Sequence of chain 1.D:
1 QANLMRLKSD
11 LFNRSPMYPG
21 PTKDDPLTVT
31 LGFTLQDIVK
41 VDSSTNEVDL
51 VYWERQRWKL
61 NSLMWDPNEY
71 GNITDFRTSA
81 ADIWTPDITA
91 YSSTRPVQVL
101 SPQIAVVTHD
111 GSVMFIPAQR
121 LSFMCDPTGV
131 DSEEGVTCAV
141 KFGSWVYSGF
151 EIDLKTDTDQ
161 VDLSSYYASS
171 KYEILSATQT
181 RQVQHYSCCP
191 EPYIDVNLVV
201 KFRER

Sequence of chain 1.C:
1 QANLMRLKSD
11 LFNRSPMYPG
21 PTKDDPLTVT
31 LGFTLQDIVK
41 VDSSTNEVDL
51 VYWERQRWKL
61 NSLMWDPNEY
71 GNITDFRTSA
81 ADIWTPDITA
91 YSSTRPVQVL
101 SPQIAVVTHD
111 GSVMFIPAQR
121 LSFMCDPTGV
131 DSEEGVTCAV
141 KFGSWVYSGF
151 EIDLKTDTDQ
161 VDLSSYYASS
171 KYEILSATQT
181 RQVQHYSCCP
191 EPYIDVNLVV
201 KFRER

The protein below binds the small molecule below.
Small molecule (SMILES): CN1[C@@H]2CCC[C@H]1CC(NC(=O)c1nn(C)c3ccccc13)C2

Binding-site contacts:
Ligand atom C14 contacts residue CYS189 of chain 1.C at 3.8 Å (hydrophobic).
Ligand atom C18 contacts residue CYS188 of chain 1.C at 3.4 Å (hydrophobic).
Ligand atom C01 contacts residue TYR91 of chain 1.C at 3.5 Å (hydrophobic).
Ligand atom C20 contacts residue ARG55 of chain 1.D at 3.5 Å.
Ligand atom C19 contacts residue ARG55 of chain 1.D at 3.5 Å.
Ligand atom C01 contacts residue TRP145 of chain 1.C at 3.4 Å (hydrophobic).
Ligand atom C12 contacts residue CYS189 of chain 1.C at 3.8 Å (hydrophobic).
Ligand atom C08 contacts residue TRP145 of chain 1.C at 3.3 Å (hydrophobic).
Ligand atom N11 contacts residue ILE116 of chain 1.D at 3.7 Å.
Ligand atom O13 contacts residue CYS189 of chain 1.C at 3.8 Å.
Ligand atom C01 contacts residue SER144 of chain 1.C at 3.8 Å.
Ligand atom C23 contacts residue ARG55 of chain 1.D at 3.9 Å.
Ligand atom N15 contacts residue CYS188 of chain 1.C at 3.5 Å (h-bond).
Ligand atom C18 contacts residue ARG55 of chain 1.D at 3.6 Å.
Ligand atom C22 contacts residue CYS189 of chain 1.C at 4.0 Å (hydrophobic).
Ligand atom C09 contacts residue TRP145 of chain 1.C at 3.8 Å (hydrophobic).
Ligand atom C06 contacts residue TRP145 of chain 1.C at 3.8 Å (hydrophobic).
Ligand atom C03 contacts residue TYR193 of chain 1.C at 3.5 Å (hydrophobic).
Ligand atom N16 contacts residue CYS188 of chain 1.C at 3.6 Å.
Ligand atom C05 contacts residue TYR186 of chain 1.C at 3.9 Å (hydrophobic).
Ligand atom C04 contacts residue TYR193 of chain 1.C at 4.0 Å (hydrophobic).
Ligand atom C23 contacts residue CYS189 of chain 1.C at 3.9 Å (hydrophobic).
Ligand atom C04 contacts residue TYR186 of chain 1.C at 3.7 Å (hydrophobic).
Ligand atom C17 contacts residue ASP162 of chain 1.D at 3.3 Å.
Ligand atom C14 contacts residue ILE116 of chain 1.D at 3.5 Å (hydrophobic).
Ligand atom C05 contacts residue TRP53 of chain 1.D at 3.7 Å (hydrophobic).
Ligand atom C17 contacts residue THR34 of chain 1.D at 3.2 Å.
Ligand atom C22 contacts residue ARG55 of chain 1.D at 4.0 Å.
Ligand atom O13 contacts residue ILE116 of chain 1.D at 3.3 Å.
Ligand atom C12 contacts residue ILE116 of chain 1.D at 3.2 Å (hydrophobic).
Ligand atom C10 contacts residue TYR193 of chain 1.C at 3.4 Å (hydrophobic).
Ligand atom N02 contacts residue TRP145 of chain 1.C at 2.8 Å (h-bond).
Ligand atom C07 contacts residue TRP145 of chain 1.C at 3.2 Å (hydrophobic).
Ligand atom C21 contacts residue ARG55 of chain 1.D at 3.8 Å.
Ligand atom C03 contacts residue TRP145 of chain 1.C at 3.6 Å (hydrophobic).
Ligand atom C19 contacts residue CYS188 of chain 1.C at 3.5 Å (hydrophobic).
Ligand atom C14 contacts residue CYS188 of chain 1.C at 3.5 Å (hydrophobic).
Ligand atom C06 contacts residue TRP53 of chain 1.D at 3.6 Å (hydrophobic).
Ligand atom C10 contacts residue TRP145 of chain 1.C at 3.8 Å (hydrophobic).
Ligand atom C23 contacts residue CYS188 of chain 1.C at 3.5 Å (hydrophobic).